Sequence of chain 3.C:
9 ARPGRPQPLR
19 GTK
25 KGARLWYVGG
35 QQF

Sequence of chain 3.A:
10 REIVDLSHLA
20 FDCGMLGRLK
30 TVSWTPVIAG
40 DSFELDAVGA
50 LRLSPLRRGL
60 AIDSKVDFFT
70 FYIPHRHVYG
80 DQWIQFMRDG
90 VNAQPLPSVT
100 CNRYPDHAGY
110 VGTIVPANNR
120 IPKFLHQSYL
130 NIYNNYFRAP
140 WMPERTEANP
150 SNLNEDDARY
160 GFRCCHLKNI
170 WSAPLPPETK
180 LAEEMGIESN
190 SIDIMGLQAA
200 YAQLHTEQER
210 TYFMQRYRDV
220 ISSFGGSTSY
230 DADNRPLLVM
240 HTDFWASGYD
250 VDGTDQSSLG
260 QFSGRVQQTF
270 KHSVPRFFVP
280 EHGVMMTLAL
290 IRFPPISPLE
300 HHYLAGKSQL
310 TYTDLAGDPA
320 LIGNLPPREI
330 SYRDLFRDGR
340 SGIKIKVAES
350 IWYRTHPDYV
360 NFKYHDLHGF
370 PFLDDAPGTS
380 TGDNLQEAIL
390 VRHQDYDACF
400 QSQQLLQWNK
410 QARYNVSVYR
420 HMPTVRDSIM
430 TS

Binding-site contacts:
Ligand atom OP2 contacts residue ASP242 of chain 3.A at 3.9 Å.
Ligand atom C5' contacts residue ASP242 of chain 3.A at 4.4 Å.
Ligand atom C2' contacts residue LYS25 of chain 3.C at 3.8 Å.

A small-molecule ligand and the protein it binds are described below.
Small molecule (SMILES): Nc1ccn([C@H]2C[C@H](O)[C@@H](COP(=O)(O)O)O2)c(=O)n1